Sequence of chain 1.A:
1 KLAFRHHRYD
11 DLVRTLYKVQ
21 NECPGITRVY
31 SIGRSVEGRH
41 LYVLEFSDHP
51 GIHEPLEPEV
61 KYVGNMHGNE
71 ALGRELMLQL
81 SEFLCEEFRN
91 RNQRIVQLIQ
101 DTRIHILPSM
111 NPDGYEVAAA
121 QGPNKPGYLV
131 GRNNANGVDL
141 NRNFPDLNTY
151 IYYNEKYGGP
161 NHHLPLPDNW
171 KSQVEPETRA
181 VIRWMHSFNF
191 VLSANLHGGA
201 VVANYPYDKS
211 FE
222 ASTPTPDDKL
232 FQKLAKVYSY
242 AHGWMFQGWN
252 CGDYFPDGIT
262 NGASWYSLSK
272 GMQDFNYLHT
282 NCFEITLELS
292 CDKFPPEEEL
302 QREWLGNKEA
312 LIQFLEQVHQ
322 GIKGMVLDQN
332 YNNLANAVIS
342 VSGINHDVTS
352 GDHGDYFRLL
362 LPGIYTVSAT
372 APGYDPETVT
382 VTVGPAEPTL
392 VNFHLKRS

Binding-site contacts:
Ligand atom C2 contacts residue THR383 of chain 1.A at 2.5 Å.
Ligand atom C5 contacts residue ILE365 of chain 1.A at 4.3 Å (hydrophobic).
Ligand atom O5 contacts residue THR383 of chain 1.A at 2.4 Å (h-bond).
Ligand atom O3 contacts residue THR383 of chain 1.A at 4.3 Å.
Ligand atom C4 contacts residue ILE365 of chain 1.A at 4.0 Å (hydrophobic).
Ligand atom C7 contacts residue THR383 of chain 1.A at 4.2 Å.
Ligand atom C3 contacts residue THR383 of chain 1.A at 3.0 Å.
Ligand atom O3 contacts residue ILE365 of chain 1.A at 4.2 Å.
Ligand atom N2 contacts residue THR383 of chain 1.A at 2.9 Å (h-bond).
Ligand atom C8 contacts residue THR381 of chain 1.A at 3.0 Å.
Ligand atom C5 contacts residue THR383 of chain 1.A at 2.9 Å.
Ligand atom O4 contacts residue ILE365 of chain 1.A at 3.5 Å.
Ligand atom N2 contacts residue THR381 of chain 1.A at 4.4 Å.
Ligand atom N2 contacts residue VAL382 of chain 1.A at 4.4 Å.
Ligand atom O6 contacts residue THR383 of chain 1.A at 3.6 Å.
Ligand atom C8 contacts residue VAL382 of chain 1.A at 4.3 Å (hydrophobic).
Ligand atom O5 contacts residue NAG1 of chain 1.D at 4.1 Å.
Ligand atom C6 contacts residue THR383 of chain 1.A at 4.1 Å.
Ligand atom C1 contacts residue NAG1 of chain 1.D at 3.9 Å.
Ligand atom C7 contacts residue THR381 of chain 1.A at 4.1 Å.
Ligand atom C3 contacts residue ILE365 of chain 1.A at 3.7 Å (hydrophobic).
Ligand atom C4 contacts residue THR383 of chain 1.A at 3.6 Å.
Ligand atom C1 contacts residue THR383 of chain 1.A at 1.4 Å.

The protein below binds the small molecule below.
Small molecule (SMILES): CC(=O)N[C@@H]1[C@@H](O)[C@H](O)[C@@H](CO)O[C@H]1O